This small molecule binds to this protein.
Small molecule (SMILES): O=C(O)C1=C[C@H](O)[C@H](O)[C@H](O[C@H]2[C@H](O)[C@H](O)[C@H](O[C@H]3[C@H](O)[C@H](O)[C@H](O)O[C@@H]3C(=O)O)O[C@@H]2C(=O)O)O1

Sequence of chain 1.A:
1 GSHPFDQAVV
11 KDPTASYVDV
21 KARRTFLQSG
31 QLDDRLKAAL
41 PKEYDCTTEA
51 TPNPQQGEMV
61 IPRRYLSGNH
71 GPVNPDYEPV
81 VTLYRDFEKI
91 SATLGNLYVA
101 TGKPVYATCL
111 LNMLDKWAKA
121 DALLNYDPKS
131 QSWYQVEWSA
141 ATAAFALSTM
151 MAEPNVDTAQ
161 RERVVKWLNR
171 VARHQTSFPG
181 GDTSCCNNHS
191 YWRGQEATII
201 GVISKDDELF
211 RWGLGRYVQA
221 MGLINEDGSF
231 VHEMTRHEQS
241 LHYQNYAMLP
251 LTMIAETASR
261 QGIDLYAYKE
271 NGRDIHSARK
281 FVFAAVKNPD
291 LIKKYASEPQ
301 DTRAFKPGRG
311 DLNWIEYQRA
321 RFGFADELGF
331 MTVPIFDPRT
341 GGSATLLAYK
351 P

Binding-site contacts:
Ligand atom O3 contacts residue TYR246 of chain 1.A at 4.0 Å.
Ligand atom O5 contacts residue TRP138 of chain 1.A at 3.5 Å.
Ligand atom O6B contacts residue ARG85 of chain 1.A at 3.5 Å (salt-bridge).
Ligand atom C6 contacts residue ARG309 of chain 1.A at 3.7 Å.
Ligand atom C6 contacts residue GLY310 of chain 1.A at 3.5 Å.
Ligand atom C4 contacts residue TYR246 of chain 1.A at 3.8 Å (hydrophobic).
Ligand atom C6 contacts residue ARG303 of chain 1.A at 3.9 Å.
Ligand atom C5 contacts residue TRP138 of chain 1.A at 3.5 Å (hydrophobic).
Ligand atom C3 contacts residue TYR246 of chain 1.A at 3.4 Å (hydrophobic).
Ligand atom O6A contacts residue ARG339 of chain 1.A at 3.0 Å (salt-bridge).
Ligand atom O1 contacts residue TYR243 of chain 1.A at 3.2 Å (h-bond).
Ligand atom O6A contacts residue TRP138 of chain 1.A at 3.8 Å.
Ligand atom C6 contacts residue ARG309 of chain 1.A at 3.7 Å.
Ligand atom O3 contacts residue ARG303 of chain 1.A at 3.9 Å.
Ligand atom C6 contacts residue TRP138 of chain 1.A at 3.7 Å (hydrophobic).
Ligand atom C1 contacts residue TYR246 of chain 1.A at 4.0 Å (hydrophobic).
Ligand atom C1 contacts residue TYR243 of chain 1.A at 3.9 Å (hydrophobic).
Ligand atom O6A contacts residue ARG309 of chain 1.A at 2.8 Å (salt-bridge).
Ligand atom C1 contacts residue ARG309 of chain 1.A at 3.9 Å.
Ligand atom O6A contacts residue ARG303 of chain 1.A at 3.2 Å (salt-bridge).
Ligand atom C5 contacts residue TYR246 of chain 1.A at 3.7 Å (hydrophobic).
Ligand atom O6B contacts residue ARG303 of chain 1.A at 3.9 Å.
Ligand atom O2 contacts residue TYR243 of chain 1.A at 3.1 Å (h-bond).
Ligand atom C2 contacts residue TYR243 of chain 1.A at 3.4 Å (hydrophobic).
Ligand atom O6A contacts residue GLY308 of chain 1.A at 3.8 Å.
Ligand atom O6A contacts residue GLY310 of chain 1.A at 3.5 Å (h-bond).
Ligand atom O6A contacts residue ARG85 of chain 1.A at 3.2 Å (salt-bridge).
Ligand atom O4 contacts residue TYR246 of chain 1.A at 3.6 Å.
Ligand atom O6B contacts residue ARG309 of chain 1.A at 4.0 Å.
Ligand atom C5 contacts residue ARG309 of chain 1.A at 3.6 Å.
Ligand atom O6B contacts residue GLY310 of chain 1.A at 2.9 Å (h-bond).
Ligand atom O4 contacts residue ARG339 of chain 1.A at 3.7 Å.
Ligand atom C4 contacts residue ARG309 of chain 1.A at 3.9 Å.
Ligand atom C6 contacts residue ARG339 of chain 1.A at 3.9 Å.
Ligand atom C1 contacts residue TRP138 of chain 1.A at 4.0 Å (hydrophobic).
Ligand atom C6 contacts residue ARG85 of chain 1.A at 3.6 Å.
Ligand atom O3 contacts residue HIS242 of chain 1.A at 3.1 Å (h-bond).
Ligand atom C2 contacts residue ARG339 of chain 1.A at 3.9 Å.
Ligand atom O6A contacts residue ARG309 of chain 1.A at 3.6 Å.
Ligand atom C3 contacts residue ARG309 of chain 1.A at 3.8 Å.